Sequence of chain 1.F:
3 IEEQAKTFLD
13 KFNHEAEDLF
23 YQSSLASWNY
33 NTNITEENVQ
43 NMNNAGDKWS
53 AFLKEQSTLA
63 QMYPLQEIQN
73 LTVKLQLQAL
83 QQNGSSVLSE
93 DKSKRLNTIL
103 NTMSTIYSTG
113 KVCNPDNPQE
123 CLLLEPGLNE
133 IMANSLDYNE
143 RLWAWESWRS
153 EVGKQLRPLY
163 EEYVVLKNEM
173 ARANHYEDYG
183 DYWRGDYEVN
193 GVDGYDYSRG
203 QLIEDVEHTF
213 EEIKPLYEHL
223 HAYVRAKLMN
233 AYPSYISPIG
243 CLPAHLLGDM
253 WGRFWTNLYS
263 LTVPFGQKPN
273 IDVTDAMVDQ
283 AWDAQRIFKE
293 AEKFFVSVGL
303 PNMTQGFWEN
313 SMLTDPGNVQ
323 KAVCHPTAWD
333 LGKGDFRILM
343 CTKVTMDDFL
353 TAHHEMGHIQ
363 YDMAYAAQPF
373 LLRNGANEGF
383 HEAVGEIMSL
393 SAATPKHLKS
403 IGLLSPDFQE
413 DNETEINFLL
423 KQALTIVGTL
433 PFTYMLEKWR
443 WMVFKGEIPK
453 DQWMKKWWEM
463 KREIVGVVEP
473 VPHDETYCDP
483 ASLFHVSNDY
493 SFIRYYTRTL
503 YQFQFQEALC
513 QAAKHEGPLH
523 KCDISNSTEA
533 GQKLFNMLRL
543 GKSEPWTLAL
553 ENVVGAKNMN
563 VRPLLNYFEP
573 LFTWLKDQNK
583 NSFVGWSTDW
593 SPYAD

Binding-site contacts:
Ligand atom C8 contacts residue ASN304 of chain 1.F at 4.4 Å.
Ligand atom O7 contacts residue ASN304 of chain 1.F at 4.5 Å.
Ligand atom N2 contacts residue ASN304 of chain 1.F at 2.9 Å (h-bond).
Ligand atom C2 contacts residue ASN304 of chain 1.F at 2.5 Å.
Ligand atom C3 contacts residue ASN304 of chain 1.F at 3.8 Å.
Ligand atom C4 contacts residue ASN304 of chain 1.F at 4.2 Å.
Ligand atom C1 contacts residue ASN304 of chain 1.F at 1.4 Å.
Ligand atom C7 contacts residue ASN304 of chain 1.F at 4.0 Å.
Ligand atom C5 contacts residue ASN304 of chain 1.F at 3.7 Å.
Ligand atom O5 contacts residue ASN304 of chain 1.F at 2.4 Å (h-bond).

This protein binds this small molecule.
Small molecule (SMILES): CC(=O)N[C@@H]1[C@@H](O)[C@H](O)[C@@H](CO)O[C@H]1O